Binding-site contacts:
Ligand atom C8 contacts residue ASN355 of chain 1.E at 3.5 Å.
Ligand atom C8 contacts residue SER357 of chain 1.E at 3.9 Å.
Ligand atom C7 contacts residue ASN355 of chain 1.E at 3.3 Å.
Ligand atom C1 contacts residue ASN355 of chain 1.E at 4.0 Å.
Ligand atom O7 contacts residue ASN355 of chain 1.E at 3.8 Å.
Ligand atom N2 contacts residue ASN355 of chain 1.E at 3.5 Å (h-bond).
Ligand atom O1 contacts residue ASN355 of chain 1.E at 2.9 Å (h-bond).
Ligand atom C7 contacts residue SER357 of chain 1.E at 4.4 Å.
Ligand atom N2 contacts residue SER357 of chain 1.E at 3.8 Å.
Ligand atom C2 contacts residue ASN355 of chain 1.E at 4.2 Å.

Sequence of chain 1.E:
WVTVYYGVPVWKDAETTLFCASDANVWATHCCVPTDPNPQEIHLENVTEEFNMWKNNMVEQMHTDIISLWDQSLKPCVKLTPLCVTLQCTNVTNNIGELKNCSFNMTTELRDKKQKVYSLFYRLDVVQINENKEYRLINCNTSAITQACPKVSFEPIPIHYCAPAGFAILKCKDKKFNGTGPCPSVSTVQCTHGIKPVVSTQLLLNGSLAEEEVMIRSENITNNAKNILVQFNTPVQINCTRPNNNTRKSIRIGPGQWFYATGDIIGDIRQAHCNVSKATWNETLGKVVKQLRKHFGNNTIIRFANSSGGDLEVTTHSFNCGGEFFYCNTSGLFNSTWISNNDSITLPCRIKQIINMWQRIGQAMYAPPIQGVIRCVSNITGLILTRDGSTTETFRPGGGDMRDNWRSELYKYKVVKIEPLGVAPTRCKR

This small molecule binds to this protein.
Small molecule (SMILES): CC(=O)N[C@@H]1[C@@H](O)[C@H](O)[C@@H](CO)O[C@H]1O